Sequence of chain 1.A:
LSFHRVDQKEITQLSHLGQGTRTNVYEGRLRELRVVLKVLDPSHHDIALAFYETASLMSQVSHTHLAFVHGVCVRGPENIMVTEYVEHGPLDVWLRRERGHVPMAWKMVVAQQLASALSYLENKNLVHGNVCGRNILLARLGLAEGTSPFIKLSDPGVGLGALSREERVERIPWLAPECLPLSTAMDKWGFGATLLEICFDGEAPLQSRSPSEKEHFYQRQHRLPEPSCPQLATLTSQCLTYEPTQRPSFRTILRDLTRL

The protein below binds the small molecule below.
Small molecule (SMILES): Nc1ncnc2c1ncn2[C@@H]1O[C@H](COP(=O)(O)OP(=O)(O)OP(O)(O)=S)[C@@H](O)[C@H]1O

Binding-site contacts:
Ligand atom O2A contacts residue ARG209 of chain 1.A at 3.2 Å.
Ligand atom O2B contacts residue GLY69 of chain 1.A at 3.7 Å.
Ligand atom O2B contacts residue VAL74 of chain 1.A at 3.6 Å.
Ligand atom O2B contacts residue LYS113 of chain 1.A at 3.7 Å.
Ligand atom O3A contacts residue GLY69 of chain 1.A at 3.4 Å.
Ligand atom O3B contacts residue THR70 of chain 1.A at 3.2 Å (h-bond).
Ligand atom O1A contacts residue MG1 of chain 1.D at 2.2 Å.
Ligand atom O3G contacts residue MG1 of chain 1.D at 2.2 Å.
Ligand atom PG contacts residue ARG209 of chain 1.A at 3.7 Å.
Ligand atom C6 contacts residue LEU212 of chain 1.A at 3.6 Å (hydrophobic).
Ligand atom O3A contacts residue VAL74 of chain 1.A at 3.5 Å.
Ligand atom C5' contacts residue EDO1 of chain 1.G at 3.7 Å.
Ligand atom O1A contacts residue ARG209 of chain 1.A at 3.7 Å.
Ligand atom PG contacts residue MG1 of chain 1.D at 3.4 Å.
Ligand atom O1B contacts residue LYS113 of chain 1.A at 3.1 Å (salt-bridge).
Ligand atom C2 contacts residue VAL161 of chain 1.A at 3.6 Å (hydrophobic).
Ligand atom O2G contacts residue THR70 of chain 1.A at 2.6 Å (h-bond).
Ligand atom C2' contacts residue PRO165 of chain 1.A at 3.6 Å (hydrophobic).
Ligand atom O3' contacts residue EDO1 of chain 1.G at 3.2 Å.
Ligand atom O3G contacts residue ASN210 of chain 1.A at 3.1 Å (h-bond).
Ligand atom S1G contacts residue ASN205 of chain 1.A at 3.2 Å (h-bond).
Ligand atom O2A contacts residue EDO1 of chain 1.G at 2.5 Å (h-bond).
Ligand atom O3G contacts residue ARG209 of chain 1.A at 3.3 Å (salt-bridge).
Ligand atom PA contacts residue MG1 of chain 1.D at 3.5 Å.
Ligand atom N6 contacts residue GLU159 of chain 1.A at 2.9 Å (salt-bridge).
Ligand atom N1 contacts residue TYR160 of chain 1.A at 3.7 Å.
Ligand atom N1 contacts residue VAL161 of chain 1.A at 3.0 Å (h-bond).
Ligand atom C2 contacts residue TYR160 of chain 1.A at 3.7 Å (hydrophobic).
Ligand atom PB contacts residue MG1 of chain 1.D at 3.4 Å.
Ligand atom O1A contacts residue ASN210 of chain 1.A at 3.7 Å.
Ligand atom O2G contacts residue ARG209 of chain 1.A at 3.2 Å (salt-bridge).
Ligand atom O3B contacts residue GLY69 of chain 1.A at 3.4 Å.
Ligand atom O3B contacts residue MG1 of chain 1.D at 3.7 Å.
Ligand atom O2B contacts residue THR72 of chain 1.A at 2.6 Å (h-bond).
Ligand atom C6 contacts residue VAL111 of chain 1.A at 3.7 Å (hydrophobic).
Ligand atom O4' contacts residue VAL74 of chain 1.A at 3.5 Å.
Ligand atom S1G contacts residue PRO231 of chain 1.A at 3.2 Å (h-bond).
Ligand atom N6 contacts residue LEU212 of chain 1.A at 3.2 Å.
Ligand atom O1B contacts residue MG1 of chain 1.D at 2.2 Å.
Ligand atom O4' contacts residue LEU66 of chain 1.A at 3.6 Å.